Binding-site contacts:
Ligand atom C8 contacts residue LEU75 of chain 1.A at 4.1 Å (hydrophobic).
Ligand atom C8 contacts residue ASN82 of chain 1.A at 4.5 Å.
Ligand atom C8 contacts residue THR228 of chain 1.A at 3.3 Å.
Ligand atom N2 contacts residue ASN82 of chain 1.A at 3.0 Å (h-bond).
Ligand atom N2 contacts residue THR228 of chain 1.A at 3.8 Å.
Ligand atom C7 contacts residue ASN82 of chain 1.A at 3.2 Å.
Ligand atom O7 contacts residue VAL227 of chain 1.A at 3.3 Å.
Ligand atom C2 contacts residue ASN82 of chain 1.A at 2.5 Å.
Ligand atom O3 contacts residue THR228 of chain 1.A at 4.4 Å.
Ligand atom O3 contacts residue GLU78 of chain 1.A at 4.0 Å.
Ligand atom O7 contacts residue GLY226 of chain 1.A at 4.2 Å.
Ligand atom C2 contacts residue THR228 of chain 1.A at 4.4 Å.
Ligand atom C3 contacts residue ASN82 of chain 1.A at 3.8 Å.
Ligand atom C5 contacts residue ASN82 of chain 1.A at 3.7 Å.
Ligand atom C8 contacts residue LEU229 of chain 1.A at 4.1 Å (hydrophobic).
Ligand atom O7 contacts residue THR228 of chain 1.A at 2.7 Å (h-bond).
Ligand atom C4 contacts residue ASN82 of chain 1.A at 4.2 Å.
Ligand atom O7 contacts residue ASN82 of chain 1.A at 3.0 Å (h-bond).
Ligand atom C7 contacts residue GLU78 of chain 1.A at 3.9 Å.
Ligand atom C8 contacts residue GLU78 of chain 1.A at 3.6 Å.
Ligand atom C7 contacts residue THR228 of chain 1.A at 3.1 Å.
Ligand atom C2 contacts residue GLU78 of chain 1.A at 4.0 Å.
Ligand atom O5 contacts residue ASN82 of chain 1.A at 2.4 Å (h-bond).
Ligand atom C1 contacts residue ASN82 of chain 1.A at 1.4 Å.
Ligand atom C8 contacts residue ILE79 of chain 1.A at 4.3 Å (hydrophobic).
Ligand atom N2 contacts residue GLU78 of chain 1.A at 3.2 Å (salt-bridge).
Ligand atom C3 contacts residue GLU78 of chain 1.A at 3.8 Å.

The small molecule below binds the protein below.
Small molecule (SMILES): CC(=O)N[C@@H]1[C@@H](O)[C@H](O)[C@@H](CO)O[C@H]1O

Sequence of chain 1.A:
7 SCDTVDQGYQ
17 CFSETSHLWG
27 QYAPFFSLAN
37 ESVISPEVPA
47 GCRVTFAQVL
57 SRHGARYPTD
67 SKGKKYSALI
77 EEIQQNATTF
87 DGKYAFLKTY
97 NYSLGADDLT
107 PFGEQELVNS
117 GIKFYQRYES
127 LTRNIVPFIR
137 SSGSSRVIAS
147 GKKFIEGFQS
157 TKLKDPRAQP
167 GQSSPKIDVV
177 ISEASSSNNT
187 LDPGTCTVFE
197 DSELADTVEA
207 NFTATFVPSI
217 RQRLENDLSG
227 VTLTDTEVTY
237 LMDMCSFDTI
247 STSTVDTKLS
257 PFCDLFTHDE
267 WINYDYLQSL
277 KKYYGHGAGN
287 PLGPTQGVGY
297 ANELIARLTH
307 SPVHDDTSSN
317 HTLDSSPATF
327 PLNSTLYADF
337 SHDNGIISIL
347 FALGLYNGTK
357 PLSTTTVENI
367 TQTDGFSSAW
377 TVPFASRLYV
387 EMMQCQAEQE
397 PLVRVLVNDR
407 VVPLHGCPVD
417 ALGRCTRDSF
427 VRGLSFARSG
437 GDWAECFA